A protein and the small-molecule ligand that binds it are described below.
Small molecule (SMILES): O=C(O)CCC(=O)C(=O)O

Sequence of chain 2.A:
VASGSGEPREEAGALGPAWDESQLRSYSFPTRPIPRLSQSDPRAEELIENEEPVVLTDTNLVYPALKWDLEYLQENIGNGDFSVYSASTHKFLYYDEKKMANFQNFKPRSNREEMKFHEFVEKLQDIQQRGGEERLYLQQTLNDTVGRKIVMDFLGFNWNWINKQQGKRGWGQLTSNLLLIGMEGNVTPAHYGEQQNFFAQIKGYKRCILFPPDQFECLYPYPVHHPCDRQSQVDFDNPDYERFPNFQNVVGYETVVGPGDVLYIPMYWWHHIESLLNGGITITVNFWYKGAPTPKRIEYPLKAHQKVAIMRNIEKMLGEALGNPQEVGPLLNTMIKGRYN

Binding-site contacts:
Ligand atom O2 contacts residue ASN205 of chain 2.A at 3.2 Å (h-bond).
Ligand atom C4 contacts residue LEU188 of chain 2.A at 4.0 Å (hydrophobic).
Ligand atom O3 contacts residue THR196 of chain 2.A at 2.7 Å (h-bond).
Ligand atom O1 contacts residue ASN205 of chain 2.A at 3.0 Å (h-bond).
Ligand atom C1 contacts residue ASN205 of chain 2.A at 3.5 Å.
Ligand atom C1 contacts residue ASN294 of chain 2.A at 4.0 Å.
Ligand atom C5 contacts residue ILE281 of chain 2.A at 3.8 Å (hydrophobic).
Ligand atom O5 contacts residue ZN1 of chain 2.C at 2.2 Å.
Ligand atom O1 contacts residue ASN294 of chain 2.A at 3.1 Å (h-bond).
Ligand atom O4 contacts residue ILE281 of chain 2.A at 3.5 Å.
Ligand atom O4 contacts residue LYS214 of chain 2.A at 3.0 Å (salt-bridge).
Ligand atom O1 contacts residue ZN1 of chain 2.C at 4.1 Å.
Ligand atom O5 contacts residue HIS199 of chain 2.A at 2.9 Å (h-bond).
Ligand atom C4 contacts residue ILE281 of chain 2.A at 4.0 Å (hydrophobic).
Ligand atom O2 contacts residue ZN1 of chain 2.C at 2.2 Å.
Ligand atom O4 contacts residue TYR145 of chain 2.A at 3.5 Å (h-bond).
Ligand atom C1 contacts residue TRP296 of chain 2.A at 3.6 Å (hydrophobic).
Ligand atom O2 contacts residue TRP296 of chain 2.A at 3.2 Å.
Ligand atom O2 contacts residue HIS199 of chain 2.A at 4.2 Å.
Ligand atom C2 contacts residue ILE281 of chain 2.A at 4.0 Å (hydrophobic).
Ligand atom O4 contacts residue PHE207 of chain 2.A at 3.3 Å.
Ligand atom O3 contacts residue LYS214 of chain 2.A at 3.9 Å.
Ligand atom C3 contacts residue PHE207 of chain 2.A at 3.8 Å (hydrophobic).
Ligand atom O3 contacts residue TYR145 of chain 2.A at 2.6 Å (h-bond).
Ligand atom C5 contacts residue LEU188 of chain 2.A at 4.0 Å (hydrophobic).
Ligand atom C3 contacts residue ILE281 of chain 2.A at 3.7 Å (hydrophobic).
Ligand atom O2 contacts residue HIS279 of chain 2.A at 3.4 Å (h-bond).
Ligand atom C2 contacts residue ZN1 of chain 2.C at 2.9 Å.
Ligand atom C1 contacts residue HIS279 of chain 2.A at 4.1 Å.
Ligand atom C1 contacts residue ZN1 of chain 2.C at 2.9 Å.
Ligand atom C2 contacts residue HIS199 of chain 2.A at 4.1 Å.
Ligand atom C5 contacts residue THR196 of chain 2.A at 3.6 Å.
Ligand atom O4 contacts residue LEU188 of chain 2.A at 4.0 Å.
Ligand atom C4 contacts residue THR196 of chain 2.A at 3.8 Å.
Ligand atom C5 contacts residue TYR145 of chain 2.A at 3.4 Å (hydrophobic).
Ligand atom O1 contacts residue TRP296 of chain 2.A at 3.8 Å.
Ligand atom O5 contacts residue HIS279 of chain 2.A at 3.8 Å.
Ligand atom C5 contacts residue LYS214 of chain 2.A at 3.9 Å.
Ligand atom O1 contacts residue PHE207 of chain 2.A at 3.8 Å.
Ligand atom O3 contacts residue ILE281 of chain 2.A at 3.7 Å.